Sequence of chain 2.A:
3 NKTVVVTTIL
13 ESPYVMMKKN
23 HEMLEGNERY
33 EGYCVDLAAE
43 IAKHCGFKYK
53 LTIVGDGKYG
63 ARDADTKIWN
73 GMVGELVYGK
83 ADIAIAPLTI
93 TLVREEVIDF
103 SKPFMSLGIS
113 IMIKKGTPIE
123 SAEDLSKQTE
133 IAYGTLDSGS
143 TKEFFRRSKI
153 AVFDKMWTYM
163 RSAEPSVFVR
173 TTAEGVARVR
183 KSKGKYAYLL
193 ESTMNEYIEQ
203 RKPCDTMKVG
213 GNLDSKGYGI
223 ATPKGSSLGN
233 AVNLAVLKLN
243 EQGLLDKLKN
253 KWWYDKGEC

Binding-site contacts:
Ligand atom N3 contacts residue TYR220 of chain 2.A at 3.5 Å.
Ligand atom N1 contacts residue GLU193 of chain 2.A at 3.3 Å (salt-bridge).
Ligand atom C8 contacts residue MET196 of chain 2.A at 3.6 Å (hydrophobic).
Ligand atom C5 contacts residue GLU193 of chain 2.A at 3.5 Å.
Ligand atom C6 contacts residue PRO89 of chain 2.A at 3.7 Å (hydrophobic).
Ligand atom N3 contacts residue THR91 of chain 2.A at 2.8 Å (h-bond).
Ligand atom C7 contacts residue GLU13 of chain 2.A at 3.5 Å.
Ligand atom O3 contacts residue GLY141 of chain 2.A at 3.5 Å.
Ligand atom N2 contacts residue GLU193 of chain 2.A at 3.5 Å.
Ligand atom O3 contacts residue SER142 of chain 2.A at 2.9 Å (h-bond).
Ligand atom C9 contacts residue GLU193 of chain 2.A at 3.3 Å.
Ligand atom C6 contacts residue TYR61 of chain 2.A at 3.3 Å (hydrophobic).
Ligand atom O4 contacts residue ARG96 of chain 2.A at 2.8 Å (salt-bridge).
Ligand atom O4 contacts residue SER142 of chain 2.A at 3.4 Å (h-bond).
Ligand atom C9 contacts residue THR91 of chain 2.A at 3.5 Å.
Ligand atom C2 contacts residue THR143 of chain 2.A at 3.3 Å.
Ligand atom N2 contacts residue LEU138 of chain 2.A at 3.5 Å.
Ligand atom N3 contacts residue GLU193 of chain 2.A at 2.8 Å (salt-bridge).
Ligand atom O3 contacts residue ARG96 of chain 2.A at 2.8 Å (salt-bridge).
Ligand atom O2 contacts residue GLU193 of chain 2.A at 2.9 Å (salt-bridge).
Ligand atom C4 contacts residue GLU193 of chain 2.A at 3.2 Å.
Ligand atom O4 contacts residue TYR61 of chain 2.A at 3.6 Å.
Ligand atom N2 contacts residue THR143 of chain 2.A at 2.8 Å (h-bond).
Ligand atom C10 contacts residue TYR61 of chain 2.A at 3.6 Å (hydrophobic).
Ligand atom O1 contacts residue SER142 of chain 2.A at 3.3 Å (h-bond).
Ligand atom O1 contacts residue THR143 of chain 2.A at 3.1 Å (h-bond).
Ligand atom C2 contacts residue GLU193 of chain 2.A at 3.6 Å.
Ligand atom C6 contacts residue GLU193 of chain 2.A at 3.6 Å.
Ligand atom N3 contacts residue PRO89 of chain 2.A at 2.8 Å (h-bond).
Ligand atom O4 contacts residue LEU90 of chain 2.A at 3.5 Å.
Ligand atom C2 contacts residue LEU138 of chain 2.A at 3.6 Å (hydrophobic).
Ligand atom C10 contacts residue ARG96 of chain 2.A at 3.4 Å.
Ligand atom C3 contacts residue GLU193 of chain 2.A at 3.1 Å.
Ligand atom C7 contacts residue MET196 of chain 2.A at 3.7 Å (hydrophobic).
Ligand atom O2 contacts residue LEU192 of chain 2.A at 3.3 Å.
Ligand atom O3 contacts residue TYR61 of chain 2.A at 3.3 Å.
Ligand atom C1 contacts residue TYR61 of chain 2.A at 3.7 Å (hydrophobic).
Ligand atom O4 contacts residue THR91 of chain 2.A at 2.8 Å (h-bond).
Ligand atom C8 contacts residue GLU13 of chain 2.A at 3.5 Å.
Ligand atom C10 contacts residue SER142 of chain 2.A at 3.0 Å.

This protein binds this small molecule.
Small molecule (SMILES): N[C@@H](Cn1c2c(c(=O)[nH]c1=O)CCC2)C(=O)O